A small-molecule ligand and the protein it binds are described below.
Small molecule (SMILES): OC[C@H]1O[C@@H](O)[C@H](O)[C@@H](O)[C@@H]1O

Binding-site contacts:
Ligand atom O3 contacts residue GLY48 of chain 1.A at 2.6 Å (h-bond).
Ligand atom O4 contacts residue GLY48 of chain 1.A at 3.4 Å.
Ligand atom O2 contacts residue HIS40 of chain 1.A at 4.4 Å.
Ligand atom C1 contacts residue HIS40 of chain 1.A at 3.2 Å.
Ligand atom O1 contacts residue HIS40 of chain 1.A at 2.7 Å (h-bond).
Ligand atom O5 contacts residue HIS40 of chain 1.A at 3.7 Å.
Ligand atom O4 contacts residue SER39 of chain 1.A at 4.4 Å.
Ligand atom C5 contacts residue SER39 of chain 1.A at 3.6 Å.
Ligand atom C4 contacts residue GLY48 of chain 1.A at 3.9 Å.
Ligand atom C6 contacts residue SER39 of chain 1.A at 3.9 Å.
Ligand atom C6 contacts residue HIS40 of chain 1.A at 3.5 Å.
Ligand atom C1 contacts residue THR50 of chain 1.A at 4.2 Å.
Ligand atom O2 contacts residue THR50 of chain 1.A at 4.1 Å.
Ligand atom C2 contacts residue HIS40 of chain 1.A at 4.5 Å.
Ligand atom C6 contacts residue THR41 of chain 1.A at 3.5 Å.
Ligand atom O6 contacts residue HIS40 of chain 1.A at 4.3 Å.
Ligand atom O6 contacts residue PRO42 of chain 1.A at 3.4 Å.
Ligand atom O5 contacts residue SER39 of chain 1.A at 4.3 Å.
Ligand atom C3 contacts residue GLY48 of chain 1.A at 3.3 Å.
Ligand atom O6 contacts residue THR41 of chain 1.A at 4.2 Å.
Ligand atom C5 contacts residue HIS40 of chain 1.A at 3.9 Å.
Ligand atom C6 contacts residue PRO42 of chain 1.A at 3.4 Å (hydrophobic).
Ligand atom C3 contacts residue THR50 of chain 1.A at 4.2 Å.
Ligand atom C2 contacts residue THR50 of chain 1.A at 4.4 Å.

Sequence of chain 1.A:
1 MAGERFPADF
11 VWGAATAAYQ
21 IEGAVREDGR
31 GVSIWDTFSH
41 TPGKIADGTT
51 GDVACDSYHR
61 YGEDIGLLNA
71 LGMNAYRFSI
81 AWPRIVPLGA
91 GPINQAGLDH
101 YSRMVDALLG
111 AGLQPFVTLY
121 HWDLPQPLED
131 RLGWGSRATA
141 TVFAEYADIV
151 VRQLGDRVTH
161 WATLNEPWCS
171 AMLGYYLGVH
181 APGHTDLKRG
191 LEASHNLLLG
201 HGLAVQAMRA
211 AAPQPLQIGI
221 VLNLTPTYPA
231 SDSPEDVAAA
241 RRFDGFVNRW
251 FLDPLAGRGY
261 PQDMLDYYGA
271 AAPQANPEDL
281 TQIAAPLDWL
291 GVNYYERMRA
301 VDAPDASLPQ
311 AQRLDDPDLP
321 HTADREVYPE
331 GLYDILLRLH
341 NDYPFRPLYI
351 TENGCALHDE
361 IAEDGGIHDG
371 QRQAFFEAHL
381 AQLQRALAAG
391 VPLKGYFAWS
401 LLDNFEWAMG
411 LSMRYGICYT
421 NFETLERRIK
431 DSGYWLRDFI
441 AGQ